This protein binds this small molecule.
Small molecule (SMILES): CC(=O)N[C@@H]1[C@@H](O)[C@H](O)[C@@H](CO)O[C@H]1O

Binding-site contacts:
Ligand atom C4 contacts residue ASN21 of chain 6.E at 3.8 Å.
Ligand atom C6 contacts residue ASN21 of chain 6.E at 3.3 Å.
Ligand atom C2 contacts residue ASN21 of chain 6.E at 2.5 Å.
Ligand atom C5 contacts residue ASN21 of chain 6.E at 3.3 Å.
Ligand atom O7 contacts residue ASN21 of chain 6.E at 4.0 Å.
Ligand atom C1 contacts residue ASN21 of chain 6.E at 1.4 Å.
Ligand atom C3 contacts residue ASN21 of chain 6.E at 3.7 Å.
Ligand atom C7 contacts residue ASN21 of chain 6.E at 4.0 Å.
Ligand atom O5 contacts residue ASN21 of chain 6.E at 2.5 Å (h-bond).
Ligand atom N2 contacts residue ASN21 of chain 6.E at 3.3 Å (h-bond).
Ligand atom O6 contacts residue ASN21 of chain 6.E at 4.3 Å.

Sequence of chain 6.E:
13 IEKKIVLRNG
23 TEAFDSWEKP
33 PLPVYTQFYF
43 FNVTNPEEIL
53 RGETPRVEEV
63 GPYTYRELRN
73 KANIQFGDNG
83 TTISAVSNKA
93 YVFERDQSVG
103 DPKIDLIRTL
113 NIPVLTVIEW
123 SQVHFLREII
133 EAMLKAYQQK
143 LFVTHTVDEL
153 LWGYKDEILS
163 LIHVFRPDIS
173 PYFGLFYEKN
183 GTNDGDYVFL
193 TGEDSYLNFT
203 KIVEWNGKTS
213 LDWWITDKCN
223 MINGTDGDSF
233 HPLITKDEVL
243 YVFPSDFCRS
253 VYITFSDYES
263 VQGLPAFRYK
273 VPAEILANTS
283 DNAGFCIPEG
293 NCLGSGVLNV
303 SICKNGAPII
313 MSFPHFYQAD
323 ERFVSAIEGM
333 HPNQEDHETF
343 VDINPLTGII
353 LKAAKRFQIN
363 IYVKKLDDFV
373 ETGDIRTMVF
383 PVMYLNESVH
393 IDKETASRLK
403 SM